Sequence of chain 34.B:
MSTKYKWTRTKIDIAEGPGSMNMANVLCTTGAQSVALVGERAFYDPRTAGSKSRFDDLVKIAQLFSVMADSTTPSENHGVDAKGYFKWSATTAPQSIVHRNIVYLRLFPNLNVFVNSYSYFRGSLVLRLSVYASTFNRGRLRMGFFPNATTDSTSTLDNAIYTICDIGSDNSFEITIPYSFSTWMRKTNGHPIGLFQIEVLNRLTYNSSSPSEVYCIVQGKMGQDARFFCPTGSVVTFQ

Sequence of chain 31.A:
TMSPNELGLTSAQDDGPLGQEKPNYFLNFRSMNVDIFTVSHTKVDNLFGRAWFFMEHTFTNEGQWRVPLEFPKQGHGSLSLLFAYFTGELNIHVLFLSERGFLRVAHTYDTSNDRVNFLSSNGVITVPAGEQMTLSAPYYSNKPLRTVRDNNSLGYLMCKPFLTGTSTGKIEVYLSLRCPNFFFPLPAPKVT

Sequence of chain 33.B:
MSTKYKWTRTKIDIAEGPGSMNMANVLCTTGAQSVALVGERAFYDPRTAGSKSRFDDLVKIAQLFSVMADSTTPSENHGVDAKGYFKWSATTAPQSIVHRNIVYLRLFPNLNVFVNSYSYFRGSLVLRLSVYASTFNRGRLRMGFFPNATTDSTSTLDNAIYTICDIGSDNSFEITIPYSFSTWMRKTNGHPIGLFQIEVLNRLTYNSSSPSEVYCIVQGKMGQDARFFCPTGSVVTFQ

Binding-site contacts:
Ligand atom C5' contacts residue ARG202 of chain 31.A at 3.0 Å.
Ligand atom C5 contacts residue TRP21 of chain 34.B at 3.4 Å (hydrophobic).
Ligand atom C2' contacts residue ARG55 of chain 31.B at 3.6 Å.
Ligand atom C4 contacts residue ARG68 of chain 31.B at 3.7 Å.
Ligand atom N3 contacts residue ARG55 of chain 31.B at 3.5 Å (salt-bridge).
Ligand atom N1 contacts residue TRP21 of chain 34.B at 3.5 Å.
Ligand atom C6 contacts residue TYR58 of chain 31.B at 3.5 Å (hydrophobic).
Ligand atom O4 contacts residue ASN205 of chain 31.A at 3.4 Å (h-bond).
Ligand atom O3' contacts residue ARG55 of chain 31.B at 3.6 Å.
Ligand atom C1' contacts residue TRP21 of chain 34.B at 3.7 Å (hydrophobic).
Ligand atom C6 contacts residue TRP21 of chain 34.B at 3.3 Å (hydrophobic).
Ligand atom OP1 contacts residue LYS18 of chain 33.B at 3.3 Å (salt-bridge).
Ligand atom O4 contacts residue TRP21 of chain 34.B at 3.6 Å.
Ligand atom C2 contacts residue ALA56 of chain 31.B at 3.7 Å (hydrophobic).
Ligand atom OP2 contacts residue ARG202 of chain 31.A at 2.5 Å (salt-bridge).
Ligand atom O3' contacts residue TYR19 of chain 33.B at 3.0 Å (h-bond).
Ligand atom N2 contacts residue ARG55 of chain 31.B at 3.7 Å.
Ligand atom O2' contacts residue ARG55 of chain 31.B at 2.7 Å (salt-bridge).
Ligand atom O4' contacts residue CYS203 of chain 31.A at 3.5 Å (h-bond).
Ligand atom O4 contacts residue ARG68 of chain 31.B at 3.7 Å.
Ligand atom N1 contacts residue ALA56 of chain 31.B at 3.2 Å (h-bond).
Ligand atom P contacts residue ARG202 of chain 31.A at 3.8 Å.
Ligand atom N3 contacts residue TRP21 of chain 34.B at 3.8 Å.
Ligand atom O2 contacts residue ARG55 of chain 31.B at 3.2 Å (salt-bridge).
Ligand atom O6 contacts residue TYR58 of chain 31.B at 3.0 Å (h-bond).
Ligand atom O2' contacts residue THR17 of chain 34.B at 3.3 Å (h-bond).
Ligand atom O2 contacts residue TYR58 of chain 31.B at 3.8 Å.
Ligand atom C1' contacts residue ARG55 of chain 31.B at 3.4 Å.
Ligand atom O4' contacts residue TRP21 of chain 34.B at 3.6 Å.
Ligand atom C4 contacts residue TRP21 of chain 34.B at 3.7 Å (hydrophobic).
Ligand atom OP1 contacts residue TYR19 of chain 33.B at 3.1 Å (h-bond).
Ligand atom N2 contacts residue ALA56 of chain 31.B at 3.3 Å (h-bond).
Ligand atom O2' contacts residue TYR19 of chain 33.B at 3.4 Å.
Ligand atom N1 contacts residue TYR58 of chain 31.B at 3.6 Å.
Ligand atom OP2 contacts residue THR17 of chain 34.B at 3.2 Å.
Ligand atom OP2 contacts residue MET15 of chain 34.B at 3.5 Å.
Ligand atom C2 contacts residue TRP21 of chain 34.B at 3.8 Å (hydrophobic).
Ligand atom N3 contacts residue ASN205 of chain 31.A at 3.7 Å.
Ligand atom N2 contacts residue THR17 of chain 34.B at 3.8 Å.
Ligand atom P contacts residue TYR19 of chain 33.B at 3.7 Å.

Sequence of chain 31.B:
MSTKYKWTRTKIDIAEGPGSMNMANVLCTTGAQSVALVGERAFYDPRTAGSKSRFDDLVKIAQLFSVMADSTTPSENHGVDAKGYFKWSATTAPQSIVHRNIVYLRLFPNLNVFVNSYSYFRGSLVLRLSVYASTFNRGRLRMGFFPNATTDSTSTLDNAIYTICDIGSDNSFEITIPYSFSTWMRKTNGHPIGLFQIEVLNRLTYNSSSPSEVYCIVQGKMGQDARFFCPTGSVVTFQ

This protein binds this small molecule.
Small molecule (SMILES): Nc1nc(=O)c2ncn([C@@H]3O[C@H](CO)[C@@H](O[P](=O)(O)OC[C@H]4O[C@@H](n5ccc(=O)[nH]c5=O)[C@H](O)[C@@H]4O[P](=O)(O)OC[C@H]4O[C@@H](n5ccc(=O)[nH]c5=O)[C@H](O)[C@@H]4O[P](=O)(O)OC[C@H]4O[C@@H](n5ccc(=O)[nH]c5=O)[C@H](O)[C@@H]4O[P](=O)(O)OC[C@H]4O[C@@H](n5ccc(=O)[nH]c5=O)[C@H](O)[C@@H]4O[P](=O)(O)OC[C@H]4O[C@@H](n5ccc(=O)[nH]c5=O)[C@H](O)[C@@H]4O)[C@H]3O)c2[nH]1